Sequence of chain 1.E:
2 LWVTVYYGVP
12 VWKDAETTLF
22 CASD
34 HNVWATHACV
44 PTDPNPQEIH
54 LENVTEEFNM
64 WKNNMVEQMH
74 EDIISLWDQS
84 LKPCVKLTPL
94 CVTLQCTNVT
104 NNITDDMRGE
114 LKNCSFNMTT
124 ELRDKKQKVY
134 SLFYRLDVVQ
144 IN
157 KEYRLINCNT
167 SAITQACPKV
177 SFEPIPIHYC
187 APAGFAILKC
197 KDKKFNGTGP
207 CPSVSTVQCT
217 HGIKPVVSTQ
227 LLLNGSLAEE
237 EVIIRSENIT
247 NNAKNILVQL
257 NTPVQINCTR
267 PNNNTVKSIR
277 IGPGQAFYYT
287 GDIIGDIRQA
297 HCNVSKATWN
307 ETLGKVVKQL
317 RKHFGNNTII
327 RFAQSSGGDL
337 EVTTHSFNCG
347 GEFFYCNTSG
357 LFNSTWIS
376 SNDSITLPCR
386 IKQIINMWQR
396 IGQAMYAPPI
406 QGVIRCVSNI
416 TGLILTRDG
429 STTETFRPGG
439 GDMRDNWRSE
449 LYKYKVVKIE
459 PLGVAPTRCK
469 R

Binding-site contacts:
Ligand atom O7 contacts residue THR340 of chain 1.E at 4.1 Å.
Ligand atom O7 contacts residue NAG1 of chain 1.DA at 3.5 Å.
Ligand atom C1 contacts residue ASN353 of chain 1.E at 1.5 Å.
Ligand atom C3 contacts residue ASN353 of chain 1.E at 3.9 Å.
Ligand atom C8 contacts residue THR354 of chain 1.E at 4.2 Å.
Ligand atom O5 contacts residue ASN353 of chain 1.E at 2.5 Å (h-bond).
Ligand atom C1 contacts residue SER355 of chain 1.E at 4.4 Å.
Ligand atom O7 contacts residue ASN353 of chain 1.E at 3.1 Å (h-bond).
Ligand atom C8 contacts residue THR339 of chain 1.E at 3.1 Å.
Ligand atom C8 contacts residue THR340 of chain 1.E at 4.1 Å.
Ligand atom O7 contacts residue ARG385 of chain 1.E at 4.2 Å.
Ligand atom C4 contacts residue ASN353 of chain 1.E at 4.5 Å.
Ligand atom C8 contacts residue ASN353 of chain 1.E at 3.8 Å.
Ligand atom O7 contacts residue THR339 of chain 1.E at 4.5 Å.
Ligand atom C7 contacts residue NAG1 of chain 1.DA at 4.1 Å.
Ligand atom C8 contacts residue NAG1 of chain 1.DA at 3.8 Å.
Ligand atom C5 contacts residue ASN353 of chain 1.E at 3.8 Å.
Ligand atom C2 contacts residue ASN353 of chain 1.E at 2.6 Å.
Ligand atom N2 contacts residue ASN353 of chain 1.E at 3.0 Å (h-bond).
Ligand atom C7 contacts residue ASN353 of chain 1.E at 3.2 Å.
Ligand atom C7 contacts residue THR339 of chain 1.E at 4.4 Å.

This small molecule binds to this protein.
Small molecule (SMILES): CC(=O)N[C@H]1[C@H](O[C@H]2[C@H](O)[C@@H](NC(C)=O)CO[C@@H]2CO)O[C@H](CO)[C@@H](O)[C@@H]1O